A protein and the small-molecule ligand that binds it are described below.
Small molecule (SMILES): CCOc1cc2ncc(C#N)c(Nc3ccc(F)c(Cl)c3)c2cc1NC(=O)/C=C/CN(C)C

Binding-site contacts:
Ligand atom N03 contacts residue LEU138 of chain 1.B at 3.9 Å.
Ligand atom C14 contacts residue LEU65 of chain 1.B at 4.0 Å (hydrophobic).
Ligand atom N04 contacts residue THR136 of chain 1.B at 2.7 Å (h-bond).
Ligand atom O01 contacts residue LEU65 of chain 1.B at 3.7 Å.
Ligand atom C07 contacts residue CYS139 of chain 1.B at 3.5 Å (hydrophobic).
Ligand atom N04 contacts residue VAL120 of chain 1.B at 3.4 Å.
Ligand atom C10 contacts residue PHE189 of chain 1.B at 3.2 Å (hydrophobic).
Ligand atom C11 contacts residue PHE189 of chain 1.B at 3.4 Å (hydrophobic).
Ligand atom C02 contacts residue LEU65 of chain 1.B at 4.0 Å (hydrophobic).
Ligand atom N03 contacts residue CYS139 of chain 1.B at 3.0 Å (h-bond).
Ligand atom C08 contacts residue THR136 of chain 1.B at 3.9 Å.
Ligand atom C14 contacts residue LEU138 of chain 1.B at 3.9 Å (hydrophobic).
Ligand atom C09 contacts residue PHE189 of chain 1.B at 3.3 Å (hydrophobic).
Ligand atom CL1 contacts residue ALA86 of chain 1.B at 3.5 Å.
Ligand atom C20 contacts residue THR136 of chain 1.B at 4.0 Å.
Ligand atom C02 contacts residue GLN145 of chain 1.B at 3.6 Å.
Ligand atom C15 contacts residue PHE189 of chain 1.B at 3.8 Å (hydrophobic).
Ligand atom N01 contacts residue LEU65 of chain 1.B at 3.8 Å.
Ligand atom CL1 contacts residue LEU134 of chain 1.B at 3.2 Å.
Ligand atom C03 contacts residue LEU65 of chain 1.B at 3.6 Å (hydrophobic).
Ligand atom C16 contacts residue CYS139 of chain 1.B at 3.5 Å (hydrophobic).
Ligand atom C20 contacts residue VAL73 of chain 1.B at 3.9 Å (hydrophobic).
Ligand atom C16 contacts residue GLY140 of chain 1.B at 3.4 Å.
Ligand atom C14 contacts residue CYS139 of chain 1.B at 3.5 Å (hydrophobic).
Ligand atom O02 contacts residue GLN145 of chain 1.B at 3.6 Å.
Ligand atom C22 contacts residue LYS88 of chain 1.B at 4.0 Å.
Ligand atom O02 contacts residue LEU65 of chain 1.B at 3.8 Å.
Ligand atom C18 contacts residue THR136 of chain 1.B at 3.1 Å.
Ligand atom C14 contacts residue GLY140 of chain 1.B at 3.7 Å.
Ligand atom CL1 contacts residue THR136 of chain 1.B at 3.6 Å.
Ligand atom C16 contacts residue PRO141 of chain 1.B at 3.5 Å (hydrophobic).
Ligand atom C07 contacts residue GLU137 of chain 1.B at 3.3 Å.
Ligand atom C05 contacts residue LEU65 of chain 1.B at 3.3 Å (hydrophobic).
Ligand atom C13 contacts residue LEU65 of chain 1.B at 3.8 Å (hydrophobic).
Ligand atom CL1 contacts residue LYS88 of chain 1.B at 3.5 Å.
Ligand atom F01 contacts residue LYS88 of chain 1.B at 3.5 Å.
Ligand atom C12 contacts residue LEU65 of chain 1.B at 4.0 Å (hydrophobic).
Ligand atom C01 contacts residue LEU65 of chain 1.B at 3.8 Å (hydrophobic).
Ligand atom N01 contacts residue GLN145 of chain 1.B at 3.6 Å.
Ligand atom N05 contacts residue PHE189 of chain 1.B at 3.4 Å.

Sequence of chain 1.B:
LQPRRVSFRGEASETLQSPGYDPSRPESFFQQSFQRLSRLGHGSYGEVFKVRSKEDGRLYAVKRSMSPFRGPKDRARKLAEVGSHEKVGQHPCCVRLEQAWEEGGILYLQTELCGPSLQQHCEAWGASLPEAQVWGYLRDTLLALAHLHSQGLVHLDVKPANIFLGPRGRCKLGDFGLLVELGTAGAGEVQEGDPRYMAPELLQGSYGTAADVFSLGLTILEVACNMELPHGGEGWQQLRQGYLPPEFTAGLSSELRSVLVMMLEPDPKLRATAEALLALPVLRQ